Binding-site contacts:
Ligand atom PB contacts residue MG1 of chain 1.L at 3.2 Å.
Ligand atom PA contacts residue MG1 of chain 1.M at 3.2 Å.
Ligand atom O1B contacts residue 0FV1 of chain 1.J at 0.3 Å (h-bond).
Ligand atom O1 contacts residue 0FV1 of chain 1.J at 0.9 Å (h-bond).
Ligand atom O3B contacts residue ASP81 of chain 1.B at 3.2 Å (salt-bridge).
Ligand atom PB contacts residue 0FV1 of chain 1.J at 0.2 Å.
Ligand atom O3B contacts residue ARG314 of chain 1.B at 3.2 Å (salt-bridge).
Ligand atom O1A contacts residue ASP81 of chain 1.B at 2.9 Å (salt-bridge).
Ligand atom C9 contacts residue 0FV1 of chain 1.J at 0.4 Å.
Ligand atom F2 contacts residue 0FV1 of chain 1.J at 2.4 Å.
Ligand atom O1B contacts residue GLU228 of chain 1.B at 2.9 Å (salt-bridge).
Ligand atom C10 contacts residue 0FV1 of chain 1.J at 0.9 Å.
Ligand atom O1A contacts residue MG1 of chain 1.N at 2.2 Å.
Ligand atom O3B contacts residue LYS227 of chain 1.B at 3.0 Å (salt-bridge).
Ligand atom C6 contacts residue 0FV1 of chain 1.J at 1.2 Å.
Ligand atom C4 contacts residue 0FV1 of chain 1.J at 1.6 Å.
Ligand atom O2A contacts residue 0FV1 of chain 1.J at 0.4 Å (h-bond).
Ligand atom C5 contacts residue 0FV1 of chain 1.J at 0.9 Å.
Ligand atom O2B contacts residue TYR315 of chain 1.B at 2.5 Å (h-bond).
Ligand atom O2B contacts residue ARG314 of chain 1.B at 2.8 Å (salt-bridge).
Ligand atom O3A contacts residue 0FV1 of chain 1.J at 0.6 Å (h-bond).
Ligand atom O3B contacts residue 0FV1 of chain 1.J at 0.5 Å (h-bond).
Ligand atom O3B contacts residue MG1 of chain 1.M at 2.0 Å.
Ligand atom O1A contacts residue MG1 of chain 1.M at 2.0 Å.
Ligand atom O1B contacts residue ASN220 of chain 1.B at 3.2 Å (h-bond).
Ligand atom O1B contacts residue MG1 of chain 1.L at 1.9 Å.
Ligand atom C7 contacts residue 0FV1 of chain 1.J at 0.7 Å.
Ligand atom PA contacts residue 0FV1 of chain 1.J at 0.2 Å.
Ligand atom O1A contacts residue 0FV1 of chain 1.J at 1.0 Å (h-bond).
Ligand atom O2B contacts residue 0FV1 of chain 1.J at 0.3 Å (h-bond).
Ligand atom O1 contacts residue ARG174 of chain 1.B at 3.1 Å (salt-bridge).
Ligand atom O2A contacts residue MG1 of chain 1.L at 2.3 Å.
Ligand atom F2 contacts residue ARG174 of chain 1.B at 3.2 Å.
Ligand atom C2 contacts residue 0FV1 of chain 1.J at 1.3 Å.
Ligand atom C3 contacts residue 0FV1 of chain 1.J at 0.7 Å.
Ligand atom O2A contacts residue GLU228 of chain 1.B at 3.1 Å (salt-bridge).
Ligand atom C1 contacts residue 0FV1 of chain 1.J at 0.9 Å.
Ligand atom C8 contacts residue 0FV1 of chain 1.J at 0.3 Å.
Ligand atom O1B contacts residue SER224 of chain 1.B at 3.1 Å (h-bond).
Ligand atom O2A contacts residue ASN220 of chain 1.B at 3.1 Å (h-bond).

Sequence of chain 1.B:
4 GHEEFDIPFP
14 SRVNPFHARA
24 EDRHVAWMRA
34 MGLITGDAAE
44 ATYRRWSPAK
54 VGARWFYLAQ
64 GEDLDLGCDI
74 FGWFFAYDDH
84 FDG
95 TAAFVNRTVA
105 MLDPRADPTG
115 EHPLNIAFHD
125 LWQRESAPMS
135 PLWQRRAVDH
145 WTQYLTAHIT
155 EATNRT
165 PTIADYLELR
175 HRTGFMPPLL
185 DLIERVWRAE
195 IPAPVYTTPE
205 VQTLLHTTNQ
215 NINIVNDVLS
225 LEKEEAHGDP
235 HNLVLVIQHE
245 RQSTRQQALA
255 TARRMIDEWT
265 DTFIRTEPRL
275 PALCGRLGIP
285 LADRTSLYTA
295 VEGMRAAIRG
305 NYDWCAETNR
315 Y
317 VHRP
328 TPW

This protein binds this small molecule.
Small molecule (SMILES): CC(C)=CCC/C(C)=C(/F)CO[P](=O)(O)OP(=O)(O)O